Sequence of chain 1.B:
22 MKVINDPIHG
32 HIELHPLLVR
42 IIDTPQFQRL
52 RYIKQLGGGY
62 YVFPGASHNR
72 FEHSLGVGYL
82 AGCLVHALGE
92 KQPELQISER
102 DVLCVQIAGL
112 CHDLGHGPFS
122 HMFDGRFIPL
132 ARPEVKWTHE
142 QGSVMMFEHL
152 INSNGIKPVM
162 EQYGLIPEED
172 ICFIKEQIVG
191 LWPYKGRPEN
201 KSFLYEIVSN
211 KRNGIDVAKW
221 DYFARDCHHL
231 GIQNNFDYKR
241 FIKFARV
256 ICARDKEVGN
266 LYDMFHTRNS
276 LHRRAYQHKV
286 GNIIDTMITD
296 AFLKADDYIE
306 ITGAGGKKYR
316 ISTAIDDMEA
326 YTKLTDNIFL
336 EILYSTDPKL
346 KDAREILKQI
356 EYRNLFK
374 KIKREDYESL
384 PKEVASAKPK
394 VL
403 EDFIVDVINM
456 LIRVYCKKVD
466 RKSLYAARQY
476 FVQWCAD

Sequence of chain 1.C:
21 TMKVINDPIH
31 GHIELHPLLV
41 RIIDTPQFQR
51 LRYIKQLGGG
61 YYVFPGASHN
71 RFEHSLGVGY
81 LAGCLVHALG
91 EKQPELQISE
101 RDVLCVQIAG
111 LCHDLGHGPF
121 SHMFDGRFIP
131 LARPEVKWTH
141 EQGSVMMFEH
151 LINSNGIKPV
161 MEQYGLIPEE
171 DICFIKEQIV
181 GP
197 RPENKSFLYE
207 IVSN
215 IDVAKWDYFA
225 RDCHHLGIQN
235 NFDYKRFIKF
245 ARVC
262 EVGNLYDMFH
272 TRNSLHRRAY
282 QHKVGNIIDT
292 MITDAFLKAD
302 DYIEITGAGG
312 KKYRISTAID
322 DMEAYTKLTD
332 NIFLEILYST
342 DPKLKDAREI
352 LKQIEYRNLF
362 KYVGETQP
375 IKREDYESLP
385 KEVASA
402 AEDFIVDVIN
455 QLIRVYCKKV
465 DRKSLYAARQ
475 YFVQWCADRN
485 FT

Binding-site contacts:
Ligand atom O6 contacts residue ARG52 of chain 1.B at 3.1 Å (salt-bridge).
Ligand atom N1 contacts residue ASP44 of chain 1.B at 2.8 Å (salt-bridge).
Ligand atom N7 contacts residue ARG52 of chain 1.B at 3.0 Å (salt-bridge).
Ligand atom N4 contacts residue LYS284 of chain 1.C at 2.9 Å (salt-bridge).
Ligand atom O6 contacts residue ASP44 of chain 1.B at 3.6 Å (salt-bridge).
Ligand atom N3 contacts residue ARG358 of chain 1.C at 3.4 Å (salt-bridge).
Ligand atom OP1 contacts residue HIS283 of chain 1.C at 2.8 Å (h-bond).
Ligand atom S2P contacts residue ASN26 of chain 1.B at 2.9 Å (h-bond).
Ligand atom O6 contacts residue PHE72 of chain 1.B at 3.4 Å.
Ligand atom OP1 contacts residue HIS32 of chain 1.B at 2.7 Å (h-bond).
Ligand atom C5' contacts residue ARG279 of chain 1.C at 3.2 Å.
Ligand atom C6 contacts residue ARG52 of chain 1.B at 3.6 Å.
Ligand atom N2 contacts residue ARG358 of chain 1.C at 3.5 Å (salt-bridge).
Ligand atom N9 contacts residue TYR62 of chain 1.C at 3.6 Å.
Ligand atom C2' contacts residue VAL24 of chain 1.B at 3.4 Å (hydrophobic).
Ligand atom C1' contacts residue VAL63 of chain 1.C at 3.3 Å (hydrophobic).
Ligand atom O5' contacts residue VAL24 of chain 1.B at 3.6 Å (h-bond).
Ligand atom O6 contacts residue GLN49 of chain 1.B at 3.0 Å (h-bond).
Ligand atom C5 contacts residue ARG52 of chain 1.B at 3.6 Å.
Ligand atom S2P contacts residue ARG279 of chain 1.C at 2.9 Å (salt-bridge).
Ligand atom N9 contacts residue ARG358 of chain 1.C at 3.5 Å (salt-bridge).
Ligand atom C5 contacts residue ARG358 of chain 1.C at 3.6 Å.
Ligand atom C3' contacts residue VAL24 of chain 1.B at 3.5 Å (hydrophobic).
Ligand atom S2P contacts residue LEU360 of chain 1.C at 3.2 Å.
Ligand atom N2 contacts residue ASP44 of chain 1.B at 3.1 Å (salt-bridge).
Ligand atom N9 contacts residue VAL63 of chain 1.C at 3.6 Å (h-bond).
Ligand atom C2 contacts residue ARG358 of chain 1.C at 3.3 Å.
Ligand atom C4 contacts residue ARG358 of chain 1.C at 3.2 Å.
Ligand atom C6 contacts residue ARG278 of chain 1.C at 3.5 Å.
Ligand atom OP1 contacts residue LYS23 of chain 1.B at 3.6 Å.
Ligand atom C8 contacts residue VAL63 of chain 1.C at 3.1 Å (hydrophobic).
Ligand atom N1 contacts residue ARG358 of chain 1.C at 3.5 Å (salt-bridge).
Ligand atom O5' contacts residue ARG279 of chain 1.C at 3.4 Å (salt-bridge).
Ligand atom C5' contacts residue VAL24 of chain 1.B at 3.0 Å (hydrophobic).
Ligand atom C5 contacts residue ARG278 of chain 1.C at 3.2 Å.
Ligand atom O4' contacts residue ARG358 of chain 1.C at 3.4 Å (salt-bridge).
Ligand atom N7 contacts residue TYR62 of chain 1.C at 3.3 Å (h-bond).
Ligand atom O4' contacts residue VAL24 of chain 1.B at 3.4 Å.
Ligand atom P contacts residue ARG279 of chain 1.C at 3.4 Å.
Ligand atom C8 contacts residue TYR62 of chain 1.C at 3.1 Å (hydrophobic).

A small-molecule ligand and the protein it binds are described below.
Small molecule (SMILES): Nc1ccn([C@H]2C[C@H](O[P](O)(=S)OC[C@H]3O[C@@H](n4ccc(N)nc4=O)C[C@@H]3O)[C@@H](CO[P](O)(=S)O[C@H]3C[C@H](n4cnc5c(=O)[nH]c(N)nc54)O[C@@H]3CO[P](=O)(S)O[C@H]3CCO[C@@H]3CO)O2)c(=O)n1